Sequence of chain 1.A:
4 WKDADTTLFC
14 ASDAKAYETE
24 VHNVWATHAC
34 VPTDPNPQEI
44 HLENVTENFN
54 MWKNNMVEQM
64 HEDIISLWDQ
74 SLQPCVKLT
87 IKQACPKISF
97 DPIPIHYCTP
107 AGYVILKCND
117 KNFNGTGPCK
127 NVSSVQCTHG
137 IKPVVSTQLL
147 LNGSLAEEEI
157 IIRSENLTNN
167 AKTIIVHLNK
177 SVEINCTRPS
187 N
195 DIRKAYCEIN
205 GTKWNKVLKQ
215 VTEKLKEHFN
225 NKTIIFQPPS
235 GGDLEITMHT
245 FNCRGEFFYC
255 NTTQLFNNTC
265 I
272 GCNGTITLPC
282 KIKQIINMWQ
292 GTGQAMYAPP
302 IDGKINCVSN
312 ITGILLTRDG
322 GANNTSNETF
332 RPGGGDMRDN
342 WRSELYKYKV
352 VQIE

The small molecule below binds the protein below.
Small molecule (SMILES): CC(=O)N[C@@H]1[C@@H](O)[C@H](O)[C@@H](CO)O[C@H]1O

Binding-site contacts:
Ligand atom C2 contacts residue ASN127 of chain 1.A at 2.5 Å.
Ligand atom C3 contacts residue ASN127 of chain 1.A at 3.7 Å.
Ligand atom O7 contacts residue ASN127 of chain 1.A at 4.1 Å.
Ligand atom C5 contacts residue ASN127 of chain 1.A at 3.6 Å.
Ligand atom O3 contacts residue LYS117 of chain 1.A at 4.2 Å.
Ligand atom C7 contacts residue ASN127 of chain 1.A at 4.0 Å.
Ligand atom O5 contacts residue ASN127 of chain 1.A at 2.4 Å (h-bond).
Ligand atom O6 contacts residue ASN115 of chain 1.A at 4.4 Å.
Ligand atom C6 contacts residue ASN115 of chain 1.A at 3.1 Å.
Ligand atom C1 contacts residue ASN115 of chain 1.A at 4.0 Å.
Ligand atom O3 contacts residue ASN127 of chain 1.A at 4.0 Å.
Ligand atom N2 contacts residue ASN127 of chain 1.A at 3.3 Å (h-bond).
Ligand atom C1 contacts residue ASN127 of chain 1.A at 1.4 Å.
Ligand atom C5 contacts residue ASN115 of chain 1.A at 3.5 Å.
Ligand atom C4 contacts residue ASN127 of chain 1.A at 4.2 Å.
Ligand atom O5 contacts residue ASN115 of chain 1.A at 3.3 Å.